This small molecule binds to this protein.
Small molecule (SMILES): Oc1c(Br)cc(/C=C/c2ccccc2)cc1Br

Binding-site contacts:
Ligand atom CAG contacts residue LEU110 of chain 1.B at 3.9 Å (hydrophobic).
Ligand atom CAO contacts residue LYS15 of chain 2.B at 3.5 Å.
Ligand atom CAO contacts residue LJ21 of chain 2.D at 0.1 Å.
Ligand atom CAM contacts residue LJ21 of chain 2.D at 0.4 Å.
Ligand atom CAH contacts residue SER117 of chain 2.B at 3.2 Å.
Ligand atom CAF contacts residue SER117 of chain 1.B at 3.7 Å.
Ligand atom CAF contacts residue SER117 of chain 2.B at 3.4 Å.
Ligand atom CAF contacts residue LEU110 of chain 2.B at 3.9 Å (hydrophobic).
Ligand atom CAF contacts residue LJ21 of chain 2.D at 0.3 Å.
Ligand atom CAE contacts residue LJ21 of chain 2.D at 0.9 Å.
Ligand atom CAJ contacts residue LJ21 of chain 2.D at 0.7 Å.
Ligand atom CAN contacts residue LJ21 of chain 2.D at 0.4 Å.
Ligand atom CAK contacts residue LJ21 of chain 2.D at 0.6 Å.
Ligand atom CAD contacts residue LJ21 of chain 2.D at 0.9 Å.
Ligand atom CAL contacts residue ALA108 of chain 2.B at 3.9 Å (hydrophobic).
Ligand atom CAH contacts residue LEU110 of chain 1.B at 3.7 Å (hydrophobic).
Ligand atom CAL contacts residue LEU17 of chain 1.B at 3.6 Å (hydrophobic).
Ligand atom CAO contacts residue LYS15 of chain 1.B at 3.5 Å.
Ligand atom CAK contacts residue ALA108 of chain 1.B at 3.7 Å (hydrophobic).
Ligand atom CAG contacts residue LJ21 of chain 2.D at 0.5 Å.
Ligand atom BRAC contacts residue THR106 of chain 2.B at 3.9 Å.
Ligand atom BRAB contacts residue LYS15 of chain 2.B at 3.4 Å.
Ligand atom CAI contacts residue LJ21 of chain 2.D at 0.7 Å.
Ligand atom CAH contacts residue LJ21 of chain 2.D at 0.5 Å.
Ligand atom CAM contacts residue LYS15 of chain 2.B at 3.7 Å.
Ligand atom BRAC contacts residue LJ21 of chain 2.D at 0.9 Å.
Ligand atom CAF contacts residue LEU110 of chain 1.B at 3.7 Å (hydrophobic).
Ligand atom CAG contacts residue LEU110 of chain 2.B at 3.8 Å (hydrophobic).
Ligand atom CAQ contacts residue LJ21 of chain 2.D at 0.7 Å.
Ligand atom CAK contacts residue LEU17 of chain 2.B at 3.6 Å (hydrophobic).
Ligand atom CAE contacts residue LEU17 of chain 2.B at 3.9 Å (hydrophobic).
Ligand atom CAP contacts residue LJ21 of chain 2.D at 0.8 Å.
Ligand atom CAG contacts residue SER117 of chain 1.B at 3.6 Å.
Ligand atom OAA contacts residue LYS15 of chain 2.B at 2.9 Å (salt-bridge).
Ligand atom CAM contacts residue LYS15 of chain 1.B at 3.9 Å.
Ligand atom CAL contacts residue LJ21 of chain 2.D at 0.6 Å.
Ligand atom OAA contacts residue LJ21 of chain 2.D at 0.6 Å (h-bond).
Ligand atom BRAB contacts residue LJ21 of chain 2.D at 0.9 Å.
Ligand atom CAQ contacts residue LEU17 of chain 2.B at 3.9 Å (hydrophobic).
Ligand atom OAA contacts residue LYS15 of chain 1.B at 2.8 Å (salt-bridge).

Sequence of chain 1.B:
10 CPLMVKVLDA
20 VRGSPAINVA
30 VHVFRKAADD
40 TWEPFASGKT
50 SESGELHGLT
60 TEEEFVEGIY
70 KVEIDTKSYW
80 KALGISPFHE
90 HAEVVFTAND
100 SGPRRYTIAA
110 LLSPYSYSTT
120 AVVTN

Sequence of chain 2.B:
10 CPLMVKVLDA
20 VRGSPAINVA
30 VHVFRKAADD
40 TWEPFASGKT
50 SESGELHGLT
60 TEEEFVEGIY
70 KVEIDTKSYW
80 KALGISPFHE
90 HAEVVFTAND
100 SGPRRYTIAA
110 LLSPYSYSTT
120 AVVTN